Binding-site contacts:
Ligand atom CE2 contacts residue ARG12 of chain 1.A at 3.5 Å.
Ligand atom P contacts residue SER33 of chain 1.A at 3.6 Å.
Ligand atom C contacts residue HIS52 of chain 1.A at 3.6 Å.
Ligand atom O3P contacts residue ARG31 of chain 1.A at 2.9 Å (salt-bridge).
Ligand atom CB contacts residue LYS54 of chain 1.A at 3.7 Å.
Ligand atom P contacts residue SER41 of chain 1.A at 3.8 Å.
Ligand atom O2P contacts residue ARG31 of chain 1.A at 2.7 Å (salt-bridge).
Ligand atom CG contacts residue LYS54 of chain 1.A at 3.7 Å.
Ligand atom CD contacts residue SER35 of chain 1.A at 3.6 Å.
Ligand atom CD2 contacts residue PHE53 of chain 1.A at 3.7 Å (hydrophobic).
Ligand atom N contacts residue HIS52 of chain 1.A at 2.9 Å (h-bond).
Ligand atom OD1 contacts residue PHE53 of chain 1.A at 3.5 Å.
Ligand atom O1P contacts residue SER35 of chain 1.A at 2.6 Å (h-bond).
Ligand atom O3P contacts residue SER33 of chain 1.A at 2.7 Å (h-bond).
Ligand atom OH contacts residue SER35 of chain 1.A at 3.3 Å (h-bond).
Ligand atom ND2 contacts residue LEU65 of chain 1.A at 3.0 Å (h-bond).
Ligand atom CB contacts residue PHE53 of chain 1.A at 3.7 Å (hydrophobic).
Ligand atom CZ contacts residue ARG12 of chain 1.A at 3.6 Å.
Ligand atom CE2 contacts residue SER41 of chain 1.A at 3.6 Å.
Ligand atom CD2 contacts residue LYS54 of chain 1.A at 3.7 Å.
Ligand atom O2P contacts residue ARG12 of chain 1.A at 2.8 Å (salt-bridge).
Ligand atom P contacts residue ARG31 of chain 1.A at 3.7 Å.
Ligand atom O contacts residue ARG12 of chain 1.A at 2.9 Å (salt-bridge).
Ligand atom ND2 contacts residue LYS54 of chain 1.A at 2.9 Å (salt-bridge).
Ligand atom O3P contacts residue SER41 of chain 1.A at 2.6 Å (h-bond).
Ligand atom CG1 contacts residue PHE53 of chain 1.A at 3.7 Å (hydrophobic).
Ligand atom CB contacts residue TRP66 of chain 1.A at 3.6 Å (hydrophobic).
Ligand atom CB contacts residue ARG12 of chain 1.A at 3.8 Å.
Ligand atom CG2 contacts residue HIS52 of chain 1.A at 3.5 Å.
Ligand atom CB contacts residue LEU65 of chain 1.A at 3.6 Å (hydrophobic).
Ligand atom CA contacts residue HIS52 of chain 1.A at 3.3 Å.
Ligand atom CA contacts residue TRP66 of chain 1.A at 3.5 Å (hydrophobic).
Ligand atom ND2 contacts residue LEU56 of chain 1.A at 3.6 Å.
Ligand atom O1P contacts residue SER33 of chain 1.A at 3.6 Å.
Ligand atom O contacts residue TRP66 of chain 1.A at 3.8 Å.
Ligand atom P contacts residue SER35 of chain 1.A at 3.6 Å.
Ligand atom CG contacts residue LEU65 of chain 1.A at 3.8 Å (hydrophobic).
Ligand atom CB contacts residue HIS52 of chain 1.A at 3.8 Å.
Ligand atom OH contacts residue ARG12 of chain 1.A at 3.8 Å.
Ligand atom OD1 contacts residue LYS54 of chain 1.A at 2.9 Å (salt-bridge).

Sequence of chain 1.A:
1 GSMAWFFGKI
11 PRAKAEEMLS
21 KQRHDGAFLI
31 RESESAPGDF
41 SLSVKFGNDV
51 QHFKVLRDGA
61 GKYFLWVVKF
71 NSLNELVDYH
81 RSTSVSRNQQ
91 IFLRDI

A protein and the small-molecule ligand that binds it are described below.
Small molecule (SMILES): CC(C)[C@H](NC(=O)[C@H](CC(N)=O)NC(=O)[C@@H](NC(=O)[C@H](Cc1ccc(OP(=O)(O)O)cc1)NC(=O)[C@H](CO)NC(=O)[C@@H]1CCCN1C(=O)[C@H](C)N)C(C)C)C(=O)N[C@@H](CCC(N)=O)C(=O)N[C@@H](CC(N)=O)C(=O)O